Sequence of chain 1.A:
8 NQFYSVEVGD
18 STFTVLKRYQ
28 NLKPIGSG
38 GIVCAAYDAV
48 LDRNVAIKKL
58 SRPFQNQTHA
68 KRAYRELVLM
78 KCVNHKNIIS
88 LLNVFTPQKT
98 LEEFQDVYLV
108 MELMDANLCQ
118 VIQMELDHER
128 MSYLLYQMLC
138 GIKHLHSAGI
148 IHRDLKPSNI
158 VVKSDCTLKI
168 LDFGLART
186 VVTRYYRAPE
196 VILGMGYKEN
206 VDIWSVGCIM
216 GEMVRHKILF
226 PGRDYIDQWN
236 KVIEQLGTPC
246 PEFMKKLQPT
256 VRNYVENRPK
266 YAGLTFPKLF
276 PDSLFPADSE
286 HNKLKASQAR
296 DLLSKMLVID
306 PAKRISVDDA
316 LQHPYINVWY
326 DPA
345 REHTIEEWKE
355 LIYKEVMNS

The small molecule below binds the protein below.
Small molecule (SMILES): CNc1nccc(-c2cccnc2Oc2c(C)cc(Nc3nc4ccccc4[nH]3)c3ccccc23)n1

Binding-site contacts:
Ligand atom N31 contacts residue LEU110 of chain 1.A at 3.7 Å.
Ligand atom C20 contacts residue LEU168 of chain 1.A at 3.6 Å (hydrophobic).
Ligand atom C4 contacts residue LEU106 of chain 1.A at 3.8 Å (hydrophobic).
Ligand atom C19 contacts residue LEU168 of chain 1.A at 3.6 Å (hydrophobic).
Ligand atom N16 contacts residue LEU168 of chain 1.A at 3.0 Å (h-bond).
Ligand atom N1 contacts residue LYS55 of chain 1.A at 2.7 Å (salt-bridge).
Ligand atom C19 contacts residue LYS55 of chain 1.A at 3.8 Å.
Ligand atom C35 contacts residue MET111 of chain 1.A at 3.8 Å (hydrophobic).
Ligand atom C9 contacts residue LYS55 of chain 1.A at 3.7 Å.
Ligand atom C5 contacts residue GLU73 of chain 1.A at 3.6 Å.
Ligand atom C36 contacts residue LEU168 of chain 1.A at 3.8 Å (hydrophobic).
Ligand atom C18 contacts residue LEU168 of chain 1.A at 3.6 Å (hydrophobic).
Ligand atom O33 contacts residue LEU168 of chain 1.A at 3.6 Å.
Ligand atom N34 contacts residue MET111 of chain 1.A at 3.0 Å (h-bond).
Ligand atom C5 contacts residue LEU106 of chain 1.A at 3.8 Å (hydrophobic).
Ligand atom C22 contacts residue GLY33 of chain 1.A at 3.7 Å.
Ligand atom C7 contacts residue LEU57 of chain 1.A at 3.0 Å (hydrophobic).
Ligand atom C6 contacts residue LEU57 of chain 1.A at 3.6 Å (hydrophobic).
Ligand atom N25 contacts residue VAL40 of chain 1.A at 3.4 Å.
Ligand atom C6 contacts residue ALA70 of chain 1.A at 3.8 Å (hydrophobic).
Ligand atom N2 contacts residue GLU73 of chain 1.A at 3.4 Å (salt-bridge).
Ligand atom C24 contacts residue VAL40 of chain 1.A at 3.4 Å (hydrophobic).
Ligand atom C20 contacts residue LYS55 of chain 1.A at 3.6 Å.
Ligand atom C3 contacts residue LEU106 of chain 1.A at 3.8 Å (hydrophobic).
Ligand atom C23 contacts residue GLY33 of chain 1.A at 3.3 Å.
Ligand atom C8 contacts residue LEU57 of chain 1.A at 3.3 Å (hydrophobic).
Ligand atom C13 contacts residue LEU106 of chain 1.A at 3.8 Å (hydrophobic).
Ligand atom C14 contacts residue MET108 of chain 1.A at 3.7 Å (hydrophobic).
Ligand atom N31 contacts residue MET111 of chain 1.A at 3.0 Å (h-bond).
Ligand atom N34 contacts residue LEU110 of chain 1.A at 3.8 Å.
Ligand atom C15 contacts residue MET108 of chain 1.A at 3.6 Å (hydrophobic).
Ligand atom C29 contacts residue MET108 of chain 1.A at 3.8 Å (hydrophobic).
Ligand atom C30 contacts residue ALA53 of chain 1.A at 3.7 Å (hydrophobic).
Ligand atom C3 contacts residue LYS55 of chain 1.A at 3.5 Å.
Ligand atom C23 contacts residue ILE32 of chain 1.A at 3.8 Å (hydrophobic).
Ligand atom C36 contacts residue SER155 of chain 1.A at 3.5 Å.
Ligand atom C8 contacts residue LYS55 of chain 1.A at 3.3 Å.
Ligand atom C30 contacts residue MET111 of chain 1.A at 3.8 Å (hydrophobic).
Ligand atom C17 contacts residue LEU168 of chain 1.A at 3.6 Å (hydrophobic).
Ligand atom C36 contacts residue ASN156 of chain 1.A at 3.5 Å.